Sequence of chain 3.B:
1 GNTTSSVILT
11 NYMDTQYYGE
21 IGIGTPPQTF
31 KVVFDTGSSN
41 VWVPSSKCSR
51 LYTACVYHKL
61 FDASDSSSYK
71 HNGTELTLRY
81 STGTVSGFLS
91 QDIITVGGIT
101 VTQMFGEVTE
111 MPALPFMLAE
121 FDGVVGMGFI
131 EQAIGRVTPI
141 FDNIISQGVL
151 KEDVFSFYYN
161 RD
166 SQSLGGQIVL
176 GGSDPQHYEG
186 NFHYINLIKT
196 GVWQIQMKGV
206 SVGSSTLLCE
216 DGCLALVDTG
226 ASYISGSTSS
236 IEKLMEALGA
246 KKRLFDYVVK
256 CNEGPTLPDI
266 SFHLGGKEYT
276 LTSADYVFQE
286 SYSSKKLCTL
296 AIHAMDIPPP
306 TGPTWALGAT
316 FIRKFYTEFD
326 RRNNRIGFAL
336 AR

Binding-site contacts:
Ligand atom N28 contacts residue ASP223 of chain 3.B at 2.8 Å (salt-bridge).
Ligand atom O19 contacts residue ALA226 of chain 3.B at 3.5 Å.
Ligand atom O19 contacts residue GLY225 of chain 3.B at 3.3 Å (h-bond).
Ligand atom N9 contacts residue THR82 of chain 3.B at 2.6 Å (h-bond).
Ligand atom O33 contacts residue SER81 of chain 3.B at 3.0 Å (h-bond).
Ligand atom C18 contacts residue GLY225 of chain 3.B at 3.4 Å.
Ligand atom C6 contacts residue SER227 of chain 3.B at 3.6 Å.
Ligand atom O33 contacts residue TYR80 of chain 3.B at 3.3 Å.
Ligand atom O2 contacts residue GLN16 of chain 3.B at 3.5 Å.
Ligand atom O37 contacts residue THR306 of chain 3.B at 3.4 Å.
Ligand atom C35 contacts residue LEU221 of chain 3.B at 3.6 Å (hydrophobic).
Ligand atom C4 contacts residue THR15 of chain 3.B at 3.4 Å.
Ligand atom C21 contacts residue THR82 of chain 3.B at 3.5 Å.
Ligand atom C6 contacts residue GLY225 of chain 3.B at 3.3 Å.
Ligand atom C29 contacts residue ASP35 of chain 3.B at 3.4 Å.
Ligand atom O2 contacts residue TYR17 of chain 3.B at 3.1 Å (h-bond).
Ligand atom C29 contacts residue ASP223 of chain 3.B at 3.5 Å.
Ligand atom C27 contacts residue GLY225 of chain 3.B at 3.4 Å.
Ligand atom N20 contacts residue GLY225 of chain 3.B at 3.6 Å (h-bond).
Ligand atom C3 contacts residue GLY225 of chain 3.B at 3.3 Å.
Ligand atom O2 contacts residue THR15 of chain 3.B at 3.6 Å.
Ligand atom C36 contacts residue LEU221 of chain 3.B at 3.6 Å (hydrophobic).
Ligand atom N10 contacts residue THR82 of chain 3.B at 3.5 Å (h-bond).
Ligand atom C30 contacts residue ASP223 of chain 3.B at 3.6 Å.
Ligand atom C16 contacts residue PRO115 of chain 3.B at 3.5 Å (hydrophobic).
Ligand atom C16 contacts residue ALA119 of chain 3.B at 3.5 Å (hydrophobic).
Ligand atom C16 contacts residue LEU118 of chain 3.B at 3.6 Å (hydrophobic).
Ligand atom C31 contacts residue SER81 of chain 3.B at 3.6 Å.
Ligand atom C32 contacts residue SER81 of chain 3.B at 3.5 Å.
Ligand atom C15 contacts residue LEU118 of chain 3.B at 3.5 Å (hydrophobic).
Ligand atom C27 contacts residue ASP35 of chain 3.B at 3.2 Å.
Ligand atom C5 contacts residue GLY225 of chain 3.B at 3.4 Å.
Ligand atom C14 contacts residue GLN16 of chain 3.B at 3.6 Å.
Ligand atom C15 contacts residue GLN16 of chain 3.B at 3.3 Å.
Ligand atom C1 contacts residue THR224 of chain 3.B at 3.1 Å.
Ligand atom O37 contacts residue ILE302 of chain 3.B at 3.2 Å.
Ligand atom N28 contacts residue ASP35 of chain 3.B at 2.7 Å (salt-bridge).
Ligand atom C8 contacts residue THR82 of chain 3.B at 3.6 Å.
Ligand atom C23 contacts residue GLY225 of chain 3.B at 3.5 Å.
Ligand atom C29 contacts residue GLY37 of chain 3.B at 3.5 Å.

A protein and the small-molecule ligand that binds it are described below.
Small molecule (SMILES): COCCCCc1c(C(=O)N(CC(C)C)[C@@H]2CNC[C@H](C(=O)N3CCOCC3)C2)nnn1-c1ccccc1